Sequence of chain 1.A:
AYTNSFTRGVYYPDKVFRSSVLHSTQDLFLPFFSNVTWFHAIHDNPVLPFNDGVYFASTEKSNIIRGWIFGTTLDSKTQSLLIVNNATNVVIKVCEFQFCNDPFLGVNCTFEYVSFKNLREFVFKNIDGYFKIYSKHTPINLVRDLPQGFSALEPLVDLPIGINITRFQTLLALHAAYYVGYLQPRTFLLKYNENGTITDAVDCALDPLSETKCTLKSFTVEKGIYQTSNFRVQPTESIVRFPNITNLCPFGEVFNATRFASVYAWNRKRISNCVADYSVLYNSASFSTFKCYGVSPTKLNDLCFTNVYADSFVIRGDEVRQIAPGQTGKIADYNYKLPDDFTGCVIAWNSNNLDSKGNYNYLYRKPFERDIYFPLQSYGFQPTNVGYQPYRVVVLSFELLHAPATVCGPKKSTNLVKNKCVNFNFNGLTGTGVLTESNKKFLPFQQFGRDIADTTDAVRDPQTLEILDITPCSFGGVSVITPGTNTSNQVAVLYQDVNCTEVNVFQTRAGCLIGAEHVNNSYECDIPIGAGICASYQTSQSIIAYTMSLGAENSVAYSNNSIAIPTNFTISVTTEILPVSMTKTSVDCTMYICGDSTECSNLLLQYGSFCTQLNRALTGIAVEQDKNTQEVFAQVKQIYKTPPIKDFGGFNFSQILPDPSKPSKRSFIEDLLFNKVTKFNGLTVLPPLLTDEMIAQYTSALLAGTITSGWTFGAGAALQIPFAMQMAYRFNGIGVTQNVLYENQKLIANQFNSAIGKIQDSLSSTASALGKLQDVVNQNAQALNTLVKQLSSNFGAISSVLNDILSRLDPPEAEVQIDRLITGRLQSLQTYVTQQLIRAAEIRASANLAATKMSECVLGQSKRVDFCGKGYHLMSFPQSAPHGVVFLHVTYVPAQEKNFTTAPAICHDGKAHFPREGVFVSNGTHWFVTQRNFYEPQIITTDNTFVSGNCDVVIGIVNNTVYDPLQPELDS

Sequence of chain 1.B:
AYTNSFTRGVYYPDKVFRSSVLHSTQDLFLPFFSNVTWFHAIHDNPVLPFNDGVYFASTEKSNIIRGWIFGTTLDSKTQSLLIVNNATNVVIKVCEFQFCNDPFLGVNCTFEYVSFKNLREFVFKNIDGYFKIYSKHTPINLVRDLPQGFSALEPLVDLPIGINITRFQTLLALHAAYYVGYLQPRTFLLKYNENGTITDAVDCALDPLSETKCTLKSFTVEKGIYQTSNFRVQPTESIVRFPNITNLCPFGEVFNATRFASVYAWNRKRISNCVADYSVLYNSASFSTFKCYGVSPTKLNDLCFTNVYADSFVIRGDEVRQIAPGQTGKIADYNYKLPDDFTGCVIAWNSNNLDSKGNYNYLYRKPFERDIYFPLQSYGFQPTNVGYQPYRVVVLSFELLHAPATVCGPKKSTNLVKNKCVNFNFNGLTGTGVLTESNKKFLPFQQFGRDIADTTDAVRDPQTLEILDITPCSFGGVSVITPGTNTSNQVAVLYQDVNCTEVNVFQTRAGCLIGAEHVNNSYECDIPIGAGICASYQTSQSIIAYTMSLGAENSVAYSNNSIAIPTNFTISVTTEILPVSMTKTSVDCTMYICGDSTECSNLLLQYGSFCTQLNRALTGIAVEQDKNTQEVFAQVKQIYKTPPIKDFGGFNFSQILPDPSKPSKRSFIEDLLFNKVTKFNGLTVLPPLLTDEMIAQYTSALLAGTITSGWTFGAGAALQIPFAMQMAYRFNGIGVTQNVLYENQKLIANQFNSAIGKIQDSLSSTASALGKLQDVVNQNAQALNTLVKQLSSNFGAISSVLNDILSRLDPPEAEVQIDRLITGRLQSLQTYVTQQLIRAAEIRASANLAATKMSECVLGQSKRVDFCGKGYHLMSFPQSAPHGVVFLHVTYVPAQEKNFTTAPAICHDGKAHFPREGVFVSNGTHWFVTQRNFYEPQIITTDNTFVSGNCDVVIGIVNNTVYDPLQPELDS

Binding-site contacts:
Ligand atom C7 contacts residue ASN1074 of chain 1.A at 4.0 Å.
Ligand atom C4 contacts residue ASN1074 of chain 1.A at 4.2 Å.
Ligand atom O6 contacts residue ALA706 of chain 1.A at 4.2 Å.
Ligand atom C1 contacts residue ASN1074 of chain 1.A at 1.4 Å.
Ligand atom C8 contacts residue ASN1074 of chain 1.A at 4.2 Å.
Ligand atom N2 contacts residue ASN1074 of chain 1.A at 2.9 Å (h-bond).
Ligand atom O5 contacts residue ALA706 of chain 1.A at 4.4 Å.
Ligand atom C3 contacts residue ASN1074 of chain 1.A at 3.8 Å.
Ligand atom C8 contacts residue LYS1073 of chain 1.A at 4.0 Å.
Ligand atom C6 contacts residue ALA706 of chain 1.A at 3.9 Å (hydrophobic).
Ligand atom C1 contacts residue GLN895 of chain 1.B at 4.2 Å.
Ligand atom C5 contacts residue ASN1074 of chain 1.A at 3.6 Å.
Ligand atom C2 contacts residue ASN1074 of chain 1.A at 2.5 Å.
Ligand atom C8 contacts residue GLU1072 of chain 1.A at 3.3 Å.
Ligand atom O5 contacts residue ASN1074 of chain 1.A at 2.3 Å (h-bond).
Ligand atom C5 contacts residue ALA706 of chain 1.A at 3.6 Å (hydrophobic).

A small-molecule ligand and the protein it binds are described below.
Small molecule (SMILES): CC(=O)N[C@@H]1[C@@H](O)[C@H](O)[C@@H](CO)O[C@H]1O